Binding-site contacts:
Ligand atom O1A contacts residue MET224 of chain 5.A at 3.9 Å.
Ligand atom C4A contacts residue PRO174 of chain 5.A at 3.2 Å (hydrophobic).
Ligand atom N3A contacts residue PRO174 of chain 5.A at 3.3 Å (h-bond).
Ligand atom C4A contacts residue VAL176 of chain 5.A at 3.9 Å (hydrophobic).
Ligand atom O1 contacts residue MET221 of chain 5.A at 3.4 Å (h-bond).
Ligand atom O1 contacts residue LEU106 of chain 5.A at 3.7 Å.
Ligand atom C2A contacts residue PHE186 of chain 5.A at 3.6 Å (hydrophobic).
Ligand atom N2 contacts residue ASN219 of chain 5.A at 3.5 Å (h-bond).
Ligand atom C3B contacts residue ALA24 of chain 5.C at 4.0 Å (hydrophobic).
Ligand atom O1A contacts residue PHE186 of chain 5.A at 3.4 Å.
Ligand atom C4A contacts residue ALA150 of chain 5.A at 3.9 Å (hydrophobic).
Ligand atom C5A contacts residue ALA150 of chain 5.A at 3.4 Å (hydrophobic).
Ligand atom CL1 contacts residue VAL188 of chain 5.A at 3.7 Å.
Ligand atom CL1 contacts residue LEU25 of chain 5.C at 3.5 Å.
Ligand atom C4 contacts residue TYR197 of chain 5.A at 3.6 Å (hydrophobic).
Ligand atom CL2 contacts residue ILE104 of chain 5.A at 3.4 Å.
Ligand atom N3A contacts residue ALA24 of chain 5.C at 3.8 Å.
Ligand atom C5 contacts residue MET221 of chain 5.A at 3.9 Å (hydrophobic).
Ligand atom C1C contacts residue TYR128 of chain 5.A at 3.6 Å (hydrophobic).
Ligand atom C3C contacts residue TYR128 of chain 5.A at 3.8 Å (hydrophobic).
Ligand atom C4B contacts residue PHE186 of chain 5.A at 3.6 Å (hydrophobic).
Ligand atom C3C contacts residue ILE104 of chain 5.A at 3.6 Å (hydrophobic).
Ligand atom C5 contacts residue LEU106 of chain 5.A at 3.7 Å (hydrophobic).
Ligand atom C31 contacts residue ASN219 of chain 5.A at 3.7 Å.
Ligand atom C4B contacts residue TYR152 of chain 5.A at 3.7 Å (hydrophobic).
Ligand atom O1B contacts residue VAL188 of chain 5.A at 3.8 Å.
Ligand atom C4C contacts residue VAL191 of chain 5.A at 3.7 Å (hydrophobic).
Ligand atom C2C contacts residue MET221 of chain 5.A at 3.3 Å (hydrophobic).
Ligand atom C1C contacts residue LEU106 of chain 5.A at 3.9 Å (hydrophobic).
Ligand atom C2C contacts residue ILE104 of chain 5.A at 3.9 Å (hydrophobic).
Ligand atom CL2 contacts residue TYR128 of chain 5.A at 3.4 Å.
Ligand atom C3B contacts residue TYR152 of chain 5.A at 3.9 Å (hydrophobic).
Ligand atom CL2 contacts residue MET224 of chain 5.A at 3.2 Å.
Ligand atom C31 contacts residue TYR197 of chain 5.A at 3.6 Å (hydrophobic).
Ligand atom N2 contacts residue MET221 of chain 5.A at 3.9 Å.
Ligand atom C4A contacts residue SER175 of chain 5.A at 3.6 Å.
Ligand atom C5B contacts residue MET224 of chain 5.A at 3.8 Å (hydrophobic).
Ligand atom C5B contacts residue PHE186 of chain 5.A at 3.8 Å (hydrophobic).
Ligand atom C5C contacts residue TYR152 of chain 5.A at 3.8 Å (hydrophobic).
Ligand atom C5A contacts residue VAL176 of chain 5.A at 3.8 Å (hydrophobic).

This small molecule binds to this protein.
Small molecule (SMILES): Cc1cc(CCCCCOc2c(Cl)cc(C3=NCCO3)cc2Cl)on1

Sequence of chain 5.A:
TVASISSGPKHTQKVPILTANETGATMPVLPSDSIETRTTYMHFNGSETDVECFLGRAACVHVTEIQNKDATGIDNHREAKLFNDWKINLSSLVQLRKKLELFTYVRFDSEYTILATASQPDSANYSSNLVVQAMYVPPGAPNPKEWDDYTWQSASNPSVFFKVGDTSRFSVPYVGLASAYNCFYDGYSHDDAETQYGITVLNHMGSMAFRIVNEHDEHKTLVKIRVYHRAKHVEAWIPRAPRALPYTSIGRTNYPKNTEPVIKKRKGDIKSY

Sequence of chain 1.C:
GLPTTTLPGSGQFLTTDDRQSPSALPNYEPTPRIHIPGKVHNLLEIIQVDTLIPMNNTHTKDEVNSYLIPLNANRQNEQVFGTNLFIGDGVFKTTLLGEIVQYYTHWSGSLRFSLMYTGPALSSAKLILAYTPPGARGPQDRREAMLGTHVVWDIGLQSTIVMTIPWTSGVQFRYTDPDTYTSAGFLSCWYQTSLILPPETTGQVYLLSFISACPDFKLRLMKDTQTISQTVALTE

Sequence of chain 5.C:
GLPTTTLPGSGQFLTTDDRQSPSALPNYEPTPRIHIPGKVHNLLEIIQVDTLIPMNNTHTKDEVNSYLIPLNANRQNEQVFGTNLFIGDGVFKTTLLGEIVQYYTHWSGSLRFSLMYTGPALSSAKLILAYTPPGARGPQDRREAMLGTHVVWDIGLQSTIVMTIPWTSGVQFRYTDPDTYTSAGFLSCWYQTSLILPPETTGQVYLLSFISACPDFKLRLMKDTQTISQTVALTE